The protein below binds the small molecule below.
Small molecule (SMILES): CCN(CC)CCNS(=O)(=O)Cc1ccc(C)cc1

Binding-site contacts:
Ligand atom S contacts residue TYR124 of chain 1.B at 4.0 Å.
Ligand atom C13 contacts residue HIS447 of chain 1.B at 4.0 Å.
Ligand atom C12 contacts residue TRP86 of chain 1.B at 3.5 Å (hydrophobic).
Ligand atom O2 contacts residue PHE297 of chain 1.B at 3.7 Å.
Ligand atom C17 contacts residue TRP86 of chain 1.B at 3.8 Å (hydrophobic).
Ligand atom C11 contacts residue TYR337 of chain 1.B at 4.1 Å (hydrophobic).
Ligand atom O1 contacts residue PHE338 of chain 1.B at 3.7 Å.
Ligand atom C14 contacts residue HIS447 of chain 1.B at 3.3 Å.
Ligand atom C17 contacts residue GLY121 of chain 1.B at 3.9 Å.
Ligand atom C13 contacts residue TRP86 of chain 1.B at 3.9 Å (hydrophobic).
Ligand atom C6 contacts residue GLY120 of chain 1.B at 3.8 Å.
Ligand atom C6 contacts residue GLY121 of chain 1.B at 3.7 Å.
Ligand atom C14 contacts residue TRP86 of chain 1.B at 3.8 Å (hydrophobic).
Ligand atom C4 contacts residue PHE338 of chain 1.B at 3.5 Å (hydrophobic).
Ligand atom C4 contacts residue TYR337 of chain 1.B at 3.6 Å (hydrophobic).
Ligand atom S contacts residue PHE338 of chain 1.B at 3.8 Å.
Ligand atom C8 contacts residue ASP74 of chain 1.B at 3.8 Å.
Ligand atom C7 contacts residue TYR341 of chain 1.B at 3.7 Å (hydrophobic).
Ligand atom C10 contacts residue TYR124 of chain 1.B at 3.5 Å (hydrophobic).
Ligand atom O2 contacts residue TYR124 of chain 1.B at 3.8 Å.
Ligand atom O2 contacts residue PHE338 of chain 1.B at 3.6 Å.
Ligand atom C08 contacts residue TRP286 of chain 1.B at 3.9 Å (hydrophobic).
Ligand atom C7 contacts residue TYR337 of chain 1.B at 3.9 Å (hydrophobic).
Ligand atom C8 contacts residue TYR341 of chain 1.B at 3.4 Å (hydrophobic).
Ligand atom C11 contacts residue TYR124 of chain 1.B at 3.8 Å (hydrophobic).
Ligand atom C3 contacts residue TYR124 of chain 1.B at 3.3 Å (hydrophobic).
Ligand atom C9 contacts residue TYR341 of chain 1.B at 3.8 Å (hydrophobic).
Ligand atom C7 contacts residue TYR124 of chain 1.B at 3.2 Å (hydrophobic).
Ligand atom C8 contacts residue TYR124 of chain 1.B at 3.2 Å (hydrophobic).
Ligand atom C2 contacts residue PHE338 of chain 1.B at 4.1 Å (hydrophobic).
Ligand atom C6 contacts residue GLU202 of chain 1.B at 3.1 Å.
Ligand atom C10 contacts residue TRP286 of chain 1.B at 4.1 Å (hydrophobic).
Ligand atom C4 contacts residue TYR124 of chain 1.B at 4.1 Å (hydrophobic).
Ligand atom C9 contacts residue TYR124 of chain 1.B at 3.4 Å (hydrophobic).
Ligand atom N1 contacts residue TYR124 of chain 1.B at 3.1 Å (h-bond).
Ligand atom C2 contacts residue TYR124 of chain 1.B at 3.5 Å (hydrophobic).
Ligand atom C6 contacts residue TYR133 of chain 1.B at 4.0 Å (hydrophobic).
Ligand atom O1 contacts residue HIS447 of chain 1.B at 3.4 Å.
Ligand atom C14 contacts residue TYR337 of chain 1.B at 3.6 Å (hydrophobic).
Ligand atom C08 contacts residue TYR341 of chain 1.B at 3.8 Å (hydrophobic).

Sequence of chain 1.B:
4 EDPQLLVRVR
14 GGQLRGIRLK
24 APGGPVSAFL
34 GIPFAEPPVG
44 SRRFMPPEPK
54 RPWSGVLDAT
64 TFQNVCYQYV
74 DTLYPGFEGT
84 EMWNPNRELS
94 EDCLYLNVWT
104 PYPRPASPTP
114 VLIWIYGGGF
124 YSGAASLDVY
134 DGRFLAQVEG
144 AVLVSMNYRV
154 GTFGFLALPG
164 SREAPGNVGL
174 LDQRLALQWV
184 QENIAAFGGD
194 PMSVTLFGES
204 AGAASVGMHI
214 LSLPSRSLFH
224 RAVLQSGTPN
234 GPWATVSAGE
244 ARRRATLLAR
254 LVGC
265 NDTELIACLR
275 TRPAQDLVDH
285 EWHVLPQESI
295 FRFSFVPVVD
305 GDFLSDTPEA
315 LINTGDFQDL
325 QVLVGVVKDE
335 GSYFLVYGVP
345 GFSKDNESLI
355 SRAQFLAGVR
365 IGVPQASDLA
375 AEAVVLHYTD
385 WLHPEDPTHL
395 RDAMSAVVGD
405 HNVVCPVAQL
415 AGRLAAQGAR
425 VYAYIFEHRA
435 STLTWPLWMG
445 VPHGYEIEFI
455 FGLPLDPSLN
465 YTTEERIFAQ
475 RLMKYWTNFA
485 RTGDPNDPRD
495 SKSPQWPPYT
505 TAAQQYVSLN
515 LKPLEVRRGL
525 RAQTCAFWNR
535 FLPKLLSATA